Sequence of chain 1.A:
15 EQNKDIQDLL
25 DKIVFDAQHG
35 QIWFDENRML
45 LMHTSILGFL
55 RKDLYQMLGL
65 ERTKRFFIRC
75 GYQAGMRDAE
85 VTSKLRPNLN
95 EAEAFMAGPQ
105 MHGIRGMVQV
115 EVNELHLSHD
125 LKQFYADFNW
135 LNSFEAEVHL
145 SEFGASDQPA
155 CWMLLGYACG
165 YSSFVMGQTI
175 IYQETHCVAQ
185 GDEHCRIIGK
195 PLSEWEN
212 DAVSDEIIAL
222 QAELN

A protein and the small-molecule ligand that binds it are described below.
Small molecule (SMILES): Oc1cccc(Cl)c1

Binding-site contacts:
Ligand atom C1 contacts residue PRO103 of chain 1.A at 4.3 Å (hydrophobic).
Ligand atom C4 contacts residue TYR165 of chain 1.A at 4.5 Å (hydrophobic).
Ligand atom C5 contacts residue SER166 of chain 1.A at 4.3 Å.
Ligand atom C3 contacts residue GLY102 of chain 1.A at 3.8 Å.
Ligand atom C1 contacts residue VAL114 of chain 1.A at 4.1 Å (hydrophobic).
Ligand atom C2 contacts residue GLY102 of chain 1.A at 3.6 Å.
Ligand atom C5 contacts residue TYR176 of chain 1.A at 3.4 Å (hydrophobic).
Ligand atom C4 contacts residue TYR176 of chain 1.A at 3.6 Å (hydrophobic).
Ligand atom C6 contacts residue TRP134 of chain 1.A at 4.2 Å (hydrophobic).
Ligand atom CL contacts residue GLY102 of chain 1.A at 3.0 Å.
Ligand atom OH contacts residue TRP134 of chain 1.A at 3.1 Å (h-bond).
Ligand atom C4 contacts residue SER166 of chain 1.A at 3.6 Å.
Ligand atom C2 contacts residue ALA162 of chain 1.A at 4.4 Å (hydrophobic).
Ligand atom C4 contacts residue PHE132 of chain 1.A at 4.2 Å (hydrophobic).
Ligand atom CL contacts residue TYR161 of chain 1.A at 4.0 Å.
Ligand atom C1 contacts residue HIS106 of chain 1.A at 3.6 Å.
Ligand atom C2 contacts residue HIS106 of chain 1.A at 3.7 Å.
Ligand atom OH contacts residue HIS106 of chain 1.A at 2.7 Å (h-bond).
Ligand atom OH contacts residue PRO103 of chain 1.A at 4.3 Å.
Ligand atom C1 contacts residue TRP134 of chain 1.A at 4.1 Å (hydrophobic).
Ligand atom C5 contacts residue PHE132 of chain 1.A at 3.5 Å (hydrophobic).
Ligand atom C6 contacts residue PHE132 of chain 1.A at 3.7 Å (hydrophobic).
Ligand atom C4 contacts residue PRO103 of chain 1.A at 4.2 Å (hydrophobic).
Ligand atom C2 contacts residue TYR161 of chain 1.A at 4.0 Å (hydrophobic).
Ligand atom C1 contacts residue ALA162 of chain 1.A at 4.2 Å (hydrophobic).
Ligand atom C2 contacts residue PRO103 of chain 1.A at 3.6 Å (hydrophobic).
Ligand atom CL contacts residue TYR165 of chain 1.A at 2.8 Å.
Ligand atom C4 contacts residue PHE99 of chain 1.A at 3.9 Å (hydrophobic).
Ligand atom C5 contacts residue ALA162 of chain 1.A at 3.6 Å (hydrophobic).
Ligand atom C6 contacts residue ILE191 of chain 1.A at 3.8 Å (hydrophobic).
Ligand atom C3 contacts residue ALA162 of chain 1.A at 4.1 Å (hydrophobic).
Ligand atom C3 contacts residue PRO103 of chain 1.A at 3.6 Å (hydrophobic).
Ligand atom C6 contacts residue ALA162 of chain 1.A at 3.7 Å (hydrophobic).
Ligand atom CL contacts residue PRO103 of chain 1.A at 3.6 Å.
Ligand atom C3 contacts residue TYR161 of chain 1.A at 4.5 Å (hydrophobic).
Ligand atom C3 contacts residue TYR165 of chain 1.A at 4.2 Å (hydrophobic).
Ligand atom OH contacts residue VAL114 of chain 1.A at 3.3 Å.
Ligand atom C4 contacts residue ALA162 of chain 1.A at 3.9 Å (hydrophobic).
Ligand atom C5 contacts residue ILE191 of chain 1.A at 4.2 Å (hydrophobic).